A small-molecule ligand and the protein it binds are described below.
Small molecule (SMILES): Cc1cn([C@H]2C[C@H](O[P](=O)(O)OC[C@H]3O[C@@H](n4ccc(N)nc4=O)C[C@@H]3O[P](=O)(O)OC[C@H]3O[C@@H](n4cnc5c(=O)nc(N)[nH]c54)C[C@@H]3O[P](=O)(O)OC[C@H]3O[C@@H](n4cnc5c(=O)nc(N)[nH]c54)C[C@@H]3O)[C@@H](CO[P](=O)(O)O[C@H]3C[C@H](n4cnc5c(=O)nc(N)[nH]c54)O[C@@H]3COP(=O)(O)O)O2)c(=O)[nH]c1=O

Sequence of chain 1.D:
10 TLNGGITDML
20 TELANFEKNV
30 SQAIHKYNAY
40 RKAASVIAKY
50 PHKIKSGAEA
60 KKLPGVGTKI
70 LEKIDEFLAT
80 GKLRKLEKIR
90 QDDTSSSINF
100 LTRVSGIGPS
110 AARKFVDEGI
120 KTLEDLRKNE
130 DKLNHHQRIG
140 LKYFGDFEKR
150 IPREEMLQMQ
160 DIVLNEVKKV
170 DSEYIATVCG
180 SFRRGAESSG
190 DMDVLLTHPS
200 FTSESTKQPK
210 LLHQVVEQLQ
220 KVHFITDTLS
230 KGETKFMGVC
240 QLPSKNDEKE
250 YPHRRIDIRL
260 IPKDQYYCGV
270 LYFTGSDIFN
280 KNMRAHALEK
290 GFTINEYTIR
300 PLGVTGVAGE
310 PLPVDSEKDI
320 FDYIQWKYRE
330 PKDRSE

Binding-site contacts:
Ligand atom P contacts residue NA1 of chain 1.G at 3.7 Å.
Ligand atom OP1 contacts residue ILE69 of chain 1.D at 3.0 Å (h-bond).
Ligand atom N7 contacts residue LYS35 of chain 1.D at 3.9 Å.
Ligand atom OP1 contacts residue PRO63 of chain 1.D at 3.7 Å.
Ligand atom P contacts residue VAL65 of chain 1.D at 3.9 Å.
Ligand atom P contacts residue LYS68 of chain 1.D at 3.8 Å.
Ligand atom OP2 contacts residue LYS68 of chain 1.D at 3.2 Å (salt-bridge).
Ligand atom OP1 contacts residue NA1 of chain 1.G at 2.7 Å (h-bond).
Ligand atom OP1 contacts residue VAL65 of chain 1.D at 3.5 Å (h-bond).
Ligand atom OP1 contacts residue GLY64 of chain 1.D at 2.9 Å (h-bond).
Ligand atom OP3 contacts residue LYS35 of chain 1.D at 2.9 Å (salt-bridge).
Ligand atom OP2 contacts residue THR67 of chain 1.D at 3.7 Å.
Ligand atom N3 contacts residue ALA38 of chain 1.D at 3.5 Å.
Ligand atom C3' contacts residue GLY64 of chain 1.D at 3.9 Å.
Ligand atom C5' contacts residue GLY64 of chain 1.D at 3.2 Å.
Ligand atom P contacts residue LYS68 of chain 1.D at 3.6 Å.
Ligand atom OP2 contacts residue VAL65 of chain 1.D at 3.8 Å.
Ligand atom OP1 contacts residue LYS68 of chain 1.D at 3.5 Å (salt-bridge).
Ligand atom O5' contacts residue LYS35 of chain 1.D at 4.0 Å.
Ligand atom P contacts residue ILE69 of chain 1.D at 3.9 Å.
Ligand atom P contacts residue GLY66 of chain 1.D at 3.6 Å.
Ligand atom OP1 contacts residue LYS68 of chain 1.D at 3.2 Å.
Ligand atom OP2 contacts residue GLY66 of chain 1.D at 3.9 Å.
Ligand atom OP1 contacts residue THR67 of chain 1.D at 3.6 Å.
Ligand atom P contacts residue LYS35 of chain 1.D at 3.9 Å.
Ligand atom O5' contacts residue GLY66 of chain 1.D at 3.5 Å.
Ligand atom OP1 contacts residue LEU62 of chain 1.D at 3.6 Å.
Ligand atom O4' contacts residue ALA38 of chain 1.D at 3.6 Å.
Ligand atom C5' contacts residue TYR39 of chain 1.D at 3.5 Å (hydrophobic).
Ligand atom O3' contacts residue GLY64 of chain 1.D at 3.4 Å.
Ligand atom OP2 contacts residue LYS68 of chain 1.D at 2.9 Å (salt-bridge).
Ligand atom P contacts residue GLY64 of chain 1.D at 3.9 Å.
Ligand atom OP1 contacts residue GLY66 of chain 1.D at 2.9 Å (h-bond).
Ligand atom OP2 contacts residue NA1 of chain 1.G at 3.9 Å.
Ligand atom C3' contacts residue GLY66 of chain 1.D at 3.7 Å.
Ligand atom O3' contacts residue VAL65 of chain 1.D at 3.8 Å.
Ligand atom O3' contacts residue ILE69 of chain 1.D at 3.6 Å.
Ligand atom C5' contacts residue GLY66 of chain 1.D at 3.4 Å.
Ligand atom OP1 contacts residue TYR39 of chain 1.D at 3.9 Å.
Ligand atom C4' contacts residue GLY64 of chain 1.D at 3.2 Å.